Sequence of chain 1.A:
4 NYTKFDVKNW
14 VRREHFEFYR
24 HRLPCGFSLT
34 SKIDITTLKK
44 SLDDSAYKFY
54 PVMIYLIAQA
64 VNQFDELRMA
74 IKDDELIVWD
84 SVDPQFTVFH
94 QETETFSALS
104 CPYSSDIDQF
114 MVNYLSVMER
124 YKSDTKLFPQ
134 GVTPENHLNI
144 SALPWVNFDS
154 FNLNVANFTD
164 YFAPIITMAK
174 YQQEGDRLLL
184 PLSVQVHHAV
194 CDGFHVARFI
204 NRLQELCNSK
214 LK

Sequence of chain 1.C:
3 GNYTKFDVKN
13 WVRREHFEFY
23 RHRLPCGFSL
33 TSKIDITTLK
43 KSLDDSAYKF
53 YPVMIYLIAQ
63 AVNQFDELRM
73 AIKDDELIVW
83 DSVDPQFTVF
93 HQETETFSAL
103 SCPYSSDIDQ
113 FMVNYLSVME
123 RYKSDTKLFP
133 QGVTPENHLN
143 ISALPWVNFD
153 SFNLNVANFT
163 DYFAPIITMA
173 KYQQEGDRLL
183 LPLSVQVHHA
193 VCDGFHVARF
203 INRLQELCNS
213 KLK

Binding-site contacts:
Ligand atom O2 contacts residue PHE21 of chain 1.A at 4.1 Å.
Ligand atom C9 contacts residue LEU26 of chain 1.A at 4.0 Å (hydrophobic).
Ligand atom O9B contacts residue TYR164 of chain 1.C at 3.3 Å.
Ligand atom N2 contacts residue TYR22 of chain 1.A at 3.7 Å.
Ligand atom N9 contacts residue LEU26 of chain 1.A at 3.9 Å.
Ligand atom CL1 contacts residue GLN88 of chain 1.C at 3.9 Å.
Ligand atom C4 contacts residue PHE99 of chain 1.C at 4.0 Å (hydrophobic).
Ligand atom C4 contacts residue TYR22 of chain 1.A at 3.9 Å (hydrophobic).
Ligand atom C8 contacts residue ILE168 of chain 1.C at 3.6 Å (hydrophobic).
Ligand atom C4 contacts residue SER144 of chain 1.C at 4.3 Å.
Ligand atom CL2 contacts residue ALA101 of chain 1.C at 3.6 Å.
Ligand atom C3 contacts residue HIS191 of chain 1.A at 4.0 Å.
Ligand atom CL1 contacts residue LEU26 of chain 1.A at 4.2 Å.
Ligand atom C11 contacts residue LEU156 of chain 1.C at 3.8 Å (hydrophobic).
Ligand atom O4 contacts residue HIS191 of chain 1.A at 2.6 Å (h-bond).
Ligand atom C7 contacts residue ILE168 of chain 1.C at 3.8 Å (hydrophobic).
Ligand atom C9 contacts residue ILE168 of chain 1.C at 3.8 Å (hydrophobic).
Ligand atom C10 contacts residue LEU26 of chain 1.A at 3.9 Å (hydrophobic).
Ligand atom CL1 contacts residue ASN142 of chain 1.C at 3.9 Å.
Ligand atom C5 contacts residue LEU156 of chain 1.C at 4.2 Å (hydrophobic).
Ligand atom O2 contacts residue TYR22 of chain 1.A at 2.6 Å (h-bond).
Ligand atom N9 contacts residue ILE168 of chain 1.C at 3.6 Å.
Ligand atom C4 contacts residue HIS191 of chain 1.A at 3.5 Å.
Ligand atom O9B contacts residue ILE168 of chain 1.C at 3.7 Å.
Ligand atom C3 contacts residue TYR22 of chain 1.A at 3.6 Å (hydrophobic).
Ligand atom C6 contacts residue LEU156 of chain 1.C at 3.9 Å (hydrophobic).
Ligand atom O9A contacts residue VAL158 of chain 1.C at 3.6 Å.
Ligand atom C4 contacts residue UTA1 of chain 1.L at 4.2 Å.
Ligand atom O9A contacts residue ILE168 of chain 1.C at 4.1 Å.
Ligand atom O5 contacts residue SER144 of chain 1.C at 4.1 Å.
Ligand atom CL2 contacts residue GLN88 of chain 1.C at 4.0 Å.
Ligand atom C2 contacts residue TYR22 of chain 1.A at 3.3 Å (hydrophobic).
Ligand atom O9A contacts residue LEU26 of chain 1.A at 3.7 Å.
Ligand atom CL2 contacts residue PHE131 of chain 1.C at 3.7 Å.
Ligand atom C1 contacts residue GLN88 of chain 1.C at 4.0 Å.
Ligand atom O5 contacts residue ILE168 of chain 1.C at 4.1 Å.
Ligand atom C10 contacts residue LEU156 of chain 1.C at 4.2 Å (hydrophobic).
Ligand atom O4 contacts residue UTA1 of chain 1.L at 3.2 Å (h-bond).
Ligand atom CL2 contacts residue TYR22 of chain 1.A at 4.1 Å.
Ligand atom C1 contacts residue ASN142 of chain 1.C at 3.5 Å.

A protein and the small-molecule ligand that binds it are described below.
Small molecule (SMILES): O=C(N[C@H](CO)[C@H](O)c1ccc([N+](=O)[O-])cc1)C(Cl)Cl